A small-molecule ligand and the protein it binds are described below.
Small molecule (SMILES): OC[C@H]1O[C@H](OC[C@H]2OC[C@@H](O)[C@@H](O[C@H]3O[C@H](CO)[C@@H](O)[C@H](O)[C@@H]3O)[C@@H]2O)[C@@H](O)[C@@H](O)[C@@H]1O

Sequence of chain 1.A:
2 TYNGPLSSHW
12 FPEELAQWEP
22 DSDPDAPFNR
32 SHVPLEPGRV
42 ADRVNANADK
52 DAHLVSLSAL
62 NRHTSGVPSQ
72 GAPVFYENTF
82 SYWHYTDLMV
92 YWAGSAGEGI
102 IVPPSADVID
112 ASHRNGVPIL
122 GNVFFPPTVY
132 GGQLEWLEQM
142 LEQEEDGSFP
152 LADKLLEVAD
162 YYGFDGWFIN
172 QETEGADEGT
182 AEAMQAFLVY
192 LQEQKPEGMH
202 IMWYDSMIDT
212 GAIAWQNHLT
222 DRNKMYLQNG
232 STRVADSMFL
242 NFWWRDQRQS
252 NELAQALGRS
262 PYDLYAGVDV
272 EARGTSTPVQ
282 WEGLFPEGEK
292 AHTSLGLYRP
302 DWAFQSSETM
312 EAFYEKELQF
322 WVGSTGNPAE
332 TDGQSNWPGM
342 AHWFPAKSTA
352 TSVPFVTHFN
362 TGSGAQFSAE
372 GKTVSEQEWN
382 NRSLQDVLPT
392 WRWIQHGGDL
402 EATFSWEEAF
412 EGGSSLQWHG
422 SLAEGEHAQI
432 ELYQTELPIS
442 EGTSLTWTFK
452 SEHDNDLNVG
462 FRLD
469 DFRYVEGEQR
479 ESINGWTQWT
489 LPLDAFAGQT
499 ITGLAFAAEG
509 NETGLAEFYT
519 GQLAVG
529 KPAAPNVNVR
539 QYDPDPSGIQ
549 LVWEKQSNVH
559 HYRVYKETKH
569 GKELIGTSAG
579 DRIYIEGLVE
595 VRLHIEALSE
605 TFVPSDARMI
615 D

Binding-site contacts:
Ligand atom O2 contacts residue ARG300 of chain 1.A at 4.1 Å.
Ligand atom C2 contacts residue GLY95 of chain 1.A at 3.5 Å.
Ligand atom O6 contacts residue GLU272 of chain 1.A at 3.5 Å (salt-bridge).
Ligand atom O4 contacts residue ALA273 of chain 1.A at 3.9 Å.
Ligand atom O6 contacts residue PHE125 of chain 1.A at 4.2 Å.
Ligand atom C1 contacts residue GLU272 of chain 1.A at 4.2 Å.
Ligand atom O2 contacts residue PHE125 of chain 1.A at 3.3 Å.
Ligand atom O2 contacts residue SER96 of chain 1.A at 3.1 Å.
Ligand atom C1 contacts residue TYR299 of chain 1.A at 3.6 Å (hydrophobic).
Ligand atom C2 contacts residue TYR299 of chain 1.A at 3.9 Å (hydrophobic).
Ligand atom C2 contacts residue NGT1 of chain 1.I at 2.7 Å.
Ligand atom O2 contacts residue NGT1 of chain 1.I at 3.2 Å (h-bond).
Ligand atom O6 contacts residue NGT1 of chain 1.I at 4.2 Å.
Ligand atom O3 contacts residue GLU272 of chain 1.A at 4.1 Å.
Ligand atom O2 contacts residue GLY95 of chain 1.A at 2.8 Å (h-bond).
Ligand atom O4 contacts residue GLU272 of chain 1.A at 3.1 Å.
Ligand atom C3 contacts residue GLU272 of chain 1.A at 4.0 Å.
Ligand atom C1 contacts residue PHE125 of chain 1.A at 3.8 Å (hydrophobic).
Ligand atom C1 contacts residue NGT1 of chain 1.I at 1.3 Å.
Ligand atom O6 contacts residue TYR131 of chain 1.A at 3.8 Å.
Ligand atom C5 contacts residue GLU272 of chain 1.A at 3.5 Å.
Ligand atom O5 contacts residue TYR131 of chain 1.A at 3.4 Å.
Ligand atom O2 contacts residue TYR299 of chain 1.A at 3.1 Å (h-bond).
Ligand atom O6 contacts residue ASP270 of chain 1.A at 3.6 Å.
Ligand atom C2 contacts residue GLU272 of chain 1.A at 3.0 Å.
Ligand atom O5 contacts residue TYR299 of chain 1.A at 4.0 Å.
Ligand atom O3 contacts residue GLY95 of chain 1.A at 3.9 Å.
Ligand atom C4 contacts residue GLU272 of chain 1.A at 3.8 Å.
Ligand atom C5 contacts residue NGT1 of chain 1.I at 3.3 Å.
Ligand atom C4 contacts residue NGT1 of chain 1.I at 4.1 Å.
Ligand atom C6 contacts residue GLU272 of chain 1.A at 3.8 Å.
Ligand atom C2 contacts residue PHE125 of chain 1.A at 3.7 Å (hydrophobic).
Ligand atom C3 contacts residue GLU272 of chain 1.A at 3.7 Å.
Ligand atom O5 contacts residue NGT1 of chain 1.I at 2.0 Å (h-bond).
Ligand atom O3 contacts residue GLU272 of chain 1.A at 3.7 Å.
Ligand atom O2 contacts residue GLU272 of chain 1.A at 2.2 Å (salt-bridge).
Ligand atom C5 contacts residue TYR131 of chain 1.A at 4.1 Å (hydrophobic).
Ligand atom C6 contacts residue TYR131 of chain 1.A at 3.7 Å (hydrophobic).
Ligand atom C3 contacts residue NGT1 of chain 1.I at 3.9 Å.
Ligand atom C6 contacts residue TYR131 of chain 1.A at 3.5 Å (hydrophobic).